Binding-site contacts:
Ligand atom C5 contacts residue LYS157 of chain 1.A at 3.2 Å.
Ligand atom O2' contacts residue HIS226 of chain 1.A at 3.5 Å.
Ligand atom PG contacts residue GLY63 of chain 1.A at 3.5 Å.
Ligand atom O2B contacts residue LYS44 of chain 1.A at 3.2 Å (salt-bridge).
Ligand atom N3B contacts residue GLY63 of chain 1.A at 3.1 Å (h-bond).
Ligand atom N7 contacts residue LYS157 of chain 1.A at 3.0 Å (salt-bridge).
Ligand atom O3G contacts residue GLU60 of chain 1.A at 3.5 Å (salt-bridge).
Ligand atom N2 contacts residue HIS226 of chain 1.A at 2.6 Å (h-bond).
Ligand atom O1A contacts residue LYS46 of chain 1.A at 3.2 Å.
Ligand atom O1B contacts residue THR42 of chain 1.A at 2.9 Å (h-bond).
Ligand atom O2B contacts residue GLY43 of chain 1.A at 3.3 Å.
Ligand atom O3G contacts residue GLY63 of chain 1.A at 3.0 Å (h-bond).
Ligand atom N9 contacts residue HIS226 of chain 1.A at 3.2 Å (h-bond).
Ligand atom O2G contacts residue THR45 of chain 1.A at 3.1 Å.
Ligand atom O3G contacts residue ILE64 of chain 1.A at 3.3 Å.
Ligand atom C5 contacts residue ASN156 of chain 1.A at 3.4 Å.
Ligand atom C2 contacts residue HIS226 of chain 1.A at 2.3 Å.
Ligand atom C4 contacts residue HIS226 of chain 1.A at 2.6 Å.
Ligand atom O1G contacts residue LYS44 of chain 1.A at 3.1 Å (salt-bridge).
Ligand atom N7 contacts residue ASN156 of chain 1.A at 3.0 Å (h-bond).
Ligand atom N1 contacts residue ARG160 of chain 1.A at 3.4 Å.
Ligand atom O1B contacts residue GLY43 of chain 1.A at 2.9 Å (h-bond).
Ligand atom O6 contacts residue LYS157 of chain 1.A at 1.4 Å.
Ligand atom O1G contacts residue VAL40 of chain 1.A at 3.1 Å (h-bond).
Ligand atom O6 contacts residue ASN156 of chain 1.A at 3.3 Å (h-bond).
Ligand atom N2 contacts residue ASP159 of chain 1.A at 3.4 Å (salt-bridge).
Ligand atom C1' contacts residue HIS226 of chain 1.A at 3.3 Å.
Ligand atom O2A contacts residue THR45 of chain 1.A at 3.3 Å (h-bond).
Ligand atom N3 contacts residue HIS226 of chain 1.A at 1.5 Å (h-bond).
Ligand atom C6 contacts residue LYS157 of chain 1.A at 2.4 Å.
Ligand atom O3G contacts residue THR65 of chain 1.A at 3.0 Å (h-bond).
Ligand atom N1 contacts residue LYS157 of chain 1.A at 3.3 Å.
Ligand atom O1B contacts residue ASP41 of chain 1.A at 3.2 Å.
Ligand atom O1B contacts residue LYS44 of chain 1.A at 2.6 Å (salt-bridge).
Ligand atom O3A contacts residue ASP41 of chain 1.A at 3.3 Å (salt-bridge).
Ligand atom O2G contacts residue LYS44 of chain 1.A at 3.3 Å.
Ligand atom N7 contacts residue THR42 of chain 1.A at 3.4 Å (h-bond).
Ligand atom O2B contacts residue THR45 of chain 1.A at 3.0 Å (h-bond).
Ligand atom O2A contacts residue LYS46 of chain 1.A at 3.3 Å.
Ligand atom N2 contacts residue ARG160 of chain 1.A at 3.4 Å.

Sequence of chain 1.A:
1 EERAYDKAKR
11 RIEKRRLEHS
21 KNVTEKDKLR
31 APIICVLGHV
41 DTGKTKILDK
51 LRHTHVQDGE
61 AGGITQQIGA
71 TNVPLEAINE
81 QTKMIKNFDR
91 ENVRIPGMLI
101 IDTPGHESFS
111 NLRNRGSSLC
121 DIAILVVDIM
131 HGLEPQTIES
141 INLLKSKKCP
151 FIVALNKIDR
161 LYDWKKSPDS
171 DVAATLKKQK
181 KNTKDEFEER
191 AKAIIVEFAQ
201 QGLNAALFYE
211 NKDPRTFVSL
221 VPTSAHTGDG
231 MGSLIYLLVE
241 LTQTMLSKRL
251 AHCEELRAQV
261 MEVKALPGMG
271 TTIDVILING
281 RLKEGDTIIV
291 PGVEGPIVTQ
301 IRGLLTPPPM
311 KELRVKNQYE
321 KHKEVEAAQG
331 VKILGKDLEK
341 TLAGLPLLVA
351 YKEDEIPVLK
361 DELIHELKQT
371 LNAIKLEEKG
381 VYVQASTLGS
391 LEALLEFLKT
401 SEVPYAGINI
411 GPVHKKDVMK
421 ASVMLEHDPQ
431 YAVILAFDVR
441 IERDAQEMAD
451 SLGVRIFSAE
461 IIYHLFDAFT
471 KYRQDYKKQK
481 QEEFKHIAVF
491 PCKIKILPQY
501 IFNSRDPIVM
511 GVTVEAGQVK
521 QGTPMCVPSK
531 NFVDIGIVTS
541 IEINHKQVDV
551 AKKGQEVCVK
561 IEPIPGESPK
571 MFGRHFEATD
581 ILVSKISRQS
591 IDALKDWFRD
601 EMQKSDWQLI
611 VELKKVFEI

The protein below binds the small molecule below.
Small molecule (SMILES): Nc1nc2c(ncn2[C@@H]2O[C@H](CO[P](=O)(O)O[P](=O)(O)NP(=O)(O)O)[C@@H](O)[C@H]2O)c(=O)[nH]1